Sequence of chain 1.B:
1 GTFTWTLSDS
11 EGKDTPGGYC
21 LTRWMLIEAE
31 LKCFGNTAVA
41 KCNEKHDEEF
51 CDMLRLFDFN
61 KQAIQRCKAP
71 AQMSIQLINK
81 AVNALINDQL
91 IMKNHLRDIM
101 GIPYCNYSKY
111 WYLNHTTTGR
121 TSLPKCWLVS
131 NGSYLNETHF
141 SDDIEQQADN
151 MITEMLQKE

This protein binds this small molecule.
Small molecule (SMILES): CC(=O)N[C@@H]1[C@@H](O)[C@H](O)[C@@H](CO)O[C@H]1O

Binding-site contacts:
Ligand atom N2 contacts residue ASN136 of chain 1.B at 2.9 Å (h-bond).
Ligand atom C1 contacts residue ASN136 of chain 1.B at 1.4 Å.
Ligand atom C8 contacts residue ASN136 of chain 1.B at 3.9 Å.
Ligand atom C4 contacts residue ASN136 of chain 1.B at 4.2 Å.
Ligand atom O5 contacts residue ASN136 of chain 1.B at 2.4 Å (h-bond).
Ligand atom O7 contacts residue ASN136 of chain 1.B at 3.0 Å (h-bond).
Ligand atom C7 contacts residue ASN136 of chain 1.B at 3.2 Å.
Ligand atom C5 contacts residue ASN136 of chain 1.B at 3.7 Å.
Ligand atom C2 contacts residue ASN136 of chain 1.B at 2.5 Å.
Ligand atom C3 contacts residue ASN136 of chain 1.B at 3.8 Å.